Binding-site contacts:
Ligand atom C2 contacts residue ARG613 of chain 1.C at 3.8 Å.
Ligand atom O3 contacts residue LEU762 of chain 1.C at 3.8 Å.
Ligand atom O2 contacts residue LEU433 of chain 1.C at 3.9 Å.
Ligand atom C5 contacts residue GLN625 of chain 1.C at 4.0 Å.
Ligand atom C6 contacts residue HIS614 of chain 1.C at 3.9 Å.
Ligand atom O6B contacts residue ARG613 of chain 1.C at 2.9 Å (salt-bridge).
Ligand atom C6 contacts residue ARG627 of chain 1.C at 3.9 Å.
Ligand atom O6A contacts residue LEU762 of chain 1.C at 3.7 Å.
Ligand atom C3 contacts residue ARG627 of chain 1.C at 3.8 Å.
Ligand atom O1 contacts residue ASP439 of chain 1.C at 2.5 Å (salt-bridge).
Ligand atom O4 contacts residue ARG627 of chain 1.C at 3.1 Å (salt-bridge).
Ligand atom O6A contacts residue TYR437 of chain 1.C at 4.0 Å.
Ligand atom C5 contacts residue ARG613 of chain 1.C at 4.0 Å.
Ligand atom C6 contacts residue TYR437 of chain 1.C at 3.4 Å (hydrophobic).
Ligand atom C4 contacts residue GLN625 of chain 1.C at 3.7 Å.
Ligand atom O3 contacts residue TYR437 of chain 1.C at 4.0 Å.
Ligand atom O3 contacts residue ARG613 of chain 1.C at 4.1 Å.
Ligand atom C6 contacts residue GLU566 of chain 1.C at 3.3 Å.
Ligand atom C4 contacts residue TYR437 of chain 1.C at 3.3 Å (hydrophobic).
Ligand atom O6B contacts residue HIS614 of chain 1.C at 2.8 Å (h-bond).
Ligand atom O6A contacts residue ARG627 of chain 1.C at 3.6 Å.
Ligand atom C1 contacts residue ASP439 of chain 1.C at 3.2 Å.
Ligand atom C5 contacts residue TYR437 of chain 1.C at 3.2 Å (hydrophobic).
Ligand atom C2 contacts residue TYR437 of chain 1.C at 3.9 Å (hydrophobic).
Ligand atom O5 contacts residue ASP439 of chain 1.C at 3.8 Å.
Ligand atom C6 contacts residue ARG613 of chain 1.C at 3.8 Å.
Ligand atom O1 contacts residue ALA623 of chain 1.C at 3.5 Å.
Ligand atom O3 contacts residue HIS761 of chain 1.C at 3.8 Å.
Ligand atom O5 contacts residue ARG613 of chain 1.C at 3.2 Å (salt-bridge).
Ligand atom C3 contacts residue GLN625 of chain 1.C at 3.9 Å.
Ligand atom O3 contacts residue ARG627 of chain 1.C at 3.2 Å (salt-bridge).
Ligand atom O6B contacts residue GLU566 of chain 1.C at 3.3 Å (salt-bridge).
Ligand atom O4 contacts residue GLN625 of chain 1.C at 2.8 Å (h-bond).
Ligand atom O6B contacts residue TYR437 of chain 1.C at 3.7 Å.
Ligand atom O6B contacts residue ARG627 of chain 1.C at 3.8 Å.
Ligand atom O5 contacts residue TYR437 of chain 1.C at 3.9 Å.
Ligand atom C6 contacts residue GLN667 of chain 1.C at 3.6 Å.
Ligand atom O6A contacts residue GLU566 of chain 1.C at 2.7 Å (salt-bridge).
Ligand atom C6 contacts residue PRO666 of chain 1.C at 3.9 Å (hydrophobic).
Ligand atom C6 contacts residue VAL670 of chain 1.C at 3.7 Å (hydrophobic).

A small-molecule ligand and the protein it binds are described below.
Small molecule (SMILES): C[C@@H]1O[C@@H](O)[C@H](O[C@H]2OC(C(=O)O)=C[C@H](O)[C@H]2O)[C@H](O)[C@H]1O

Sequence of chain 1.B:
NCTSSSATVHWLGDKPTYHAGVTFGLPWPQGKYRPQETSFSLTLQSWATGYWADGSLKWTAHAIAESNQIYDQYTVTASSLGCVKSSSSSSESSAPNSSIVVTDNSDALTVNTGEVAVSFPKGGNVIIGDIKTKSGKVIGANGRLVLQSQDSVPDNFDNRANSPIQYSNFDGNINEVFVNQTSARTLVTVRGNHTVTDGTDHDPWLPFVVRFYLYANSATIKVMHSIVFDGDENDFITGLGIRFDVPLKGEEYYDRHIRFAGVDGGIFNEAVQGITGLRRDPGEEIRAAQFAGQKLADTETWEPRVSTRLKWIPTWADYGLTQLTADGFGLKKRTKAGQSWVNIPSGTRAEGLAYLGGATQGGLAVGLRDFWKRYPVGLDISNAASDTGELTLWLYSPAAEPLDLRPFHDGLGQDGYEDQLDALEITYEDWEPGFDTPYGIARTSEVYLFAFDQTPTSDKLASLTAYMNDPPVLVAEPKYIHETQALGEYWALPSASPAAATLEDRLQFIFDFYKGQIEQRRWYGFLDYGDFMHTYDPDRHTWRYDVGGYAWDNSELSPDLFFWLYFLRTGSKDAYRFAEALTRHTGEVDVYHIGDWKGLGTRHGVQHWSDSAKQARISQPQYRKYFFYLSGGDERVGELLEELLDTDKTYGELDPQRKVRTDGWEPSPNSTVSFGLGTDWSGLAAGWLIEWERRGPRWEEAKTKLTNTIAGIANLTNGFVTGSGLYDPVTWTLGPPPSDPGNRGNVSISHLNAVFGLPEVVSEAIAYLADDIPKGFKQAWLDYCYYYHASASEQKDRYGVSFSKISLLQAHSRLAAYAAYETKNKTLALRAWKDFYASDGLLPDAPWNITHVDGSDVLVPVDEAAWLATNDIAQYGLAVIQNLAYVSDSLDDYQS

Sequence of chain 1.C:
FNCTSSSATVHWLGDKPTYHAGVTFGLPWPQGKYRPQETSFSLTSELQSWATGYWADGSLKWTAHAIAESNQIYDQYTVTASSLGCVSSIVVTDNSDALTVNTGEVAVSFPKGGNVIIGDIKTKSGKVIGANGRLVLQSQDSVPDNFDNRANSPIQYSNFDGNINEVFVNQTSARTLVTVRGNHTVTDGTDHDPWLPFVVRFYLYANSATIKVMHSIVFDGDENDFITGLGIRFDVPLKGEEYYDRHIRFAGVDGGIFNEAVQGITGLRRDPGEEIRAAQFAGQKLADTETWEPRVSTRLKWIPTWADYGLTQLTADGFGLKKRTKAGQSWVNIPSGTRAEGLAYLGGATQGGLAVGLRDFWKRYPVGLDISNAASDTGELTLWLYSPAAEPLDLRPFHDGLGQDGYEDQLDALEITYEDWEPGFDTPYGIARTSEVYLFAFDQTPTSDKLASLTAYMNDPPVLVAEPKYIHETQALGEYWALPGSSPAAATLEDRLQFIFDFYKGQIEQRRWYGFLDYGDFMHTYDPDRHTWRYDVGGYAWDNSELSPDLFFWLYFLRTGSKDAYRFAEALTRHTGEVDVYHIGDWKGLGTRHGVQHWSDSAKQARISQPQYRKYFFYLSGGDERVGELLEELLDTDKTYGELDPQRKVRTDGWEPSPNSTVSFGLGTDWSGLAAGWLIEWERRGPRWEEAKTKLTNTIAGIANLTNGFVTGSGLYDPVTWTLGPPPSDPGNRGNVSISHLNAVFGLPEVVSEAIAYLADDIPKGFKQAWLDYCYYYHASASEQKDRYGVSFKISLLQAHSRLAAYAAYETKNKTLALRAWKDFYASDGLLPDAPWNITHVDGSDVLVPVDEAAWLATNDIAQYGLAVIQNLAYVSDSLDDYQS